Binding-site contacts:
Ligand atom C1 contacts residue ASN36 of chain 1.B at 1.4 Å.
Ligand atom C8 contacts residue ASN36 of chain 1.B at 3.2 Å.
Ligand atom C7 contacts residue THR38 of chain 1.B at 4.1 Å.
Ligand atom C1 contacts residue GLU35 of chain 1.B at 4.4 Å.
Ligand atom O3 contacts residue GLU35 of chain 1.B at 3.2 Å (salt-bridge).
Ligand atom C5 contacts residue ASN36 of chain 1.B at 3.7 Å.
Ligand atom C7 contacts residue GLU35 of chain 1.B at 4.3 Å.
Ligand atom C7 contacts residue ASN36 of chain 1.B at 3.1 Å.
Ligand atom C3 contacts residue GLU35 of chain 1.B at 3.2 Å.
Ligand atom C1 contacts residue TYR23 of chain 1.B at 3.6 Å (hydrophobic).
Ligand atom C2 contacts residue GLU35 of chain 1.B at 3.9 Å.
Ligand atom C8 contacts residue THR38 of chain 1.B at 3.5 Å.
Ligand atom C4 contacts residue ASN36 of chain 1.B at 4.2 Å.
Ligand atom C8 contacts residue GLY34 of chain 1.B at 3.9 Å.
Ligand atom O5 contacts residue ASN36 of chain 1.B at 2.4 Å (h-bond).
Ligand atom O7 contacts residue ASN36 of chain 1.B at 3.1 Å (h-bond).
Ligand atom N2 contacts residue GLU35 of chain 1.B at 3.5 Å (salt-bridge).
Ligand atom O5 contacts residue TYR23 of chain 1.B at 4.1 Å.
Ligand atom C2 contacts residue ASN36 of chain 1.B at 2.5 Å.
Ligand atom O7 contacts residue THR38 of chain 1.B at 3.8 Å.
Ligand atom C8 contacts residue GLU35 of chain 1.B at 3.9 Å.
Ligand atom N2 contacts residue ASN36 of chain 1.B at 2.8 Å (h-bond).
Ligand atom C5 contacts residue TYR23 of chain 1.B at 4.3 Å (hydrophobic).
Ligand atom C3 contacts residue ASN36 of chain 1.B at 3.7 Å.

Sequence of chain 1.B:
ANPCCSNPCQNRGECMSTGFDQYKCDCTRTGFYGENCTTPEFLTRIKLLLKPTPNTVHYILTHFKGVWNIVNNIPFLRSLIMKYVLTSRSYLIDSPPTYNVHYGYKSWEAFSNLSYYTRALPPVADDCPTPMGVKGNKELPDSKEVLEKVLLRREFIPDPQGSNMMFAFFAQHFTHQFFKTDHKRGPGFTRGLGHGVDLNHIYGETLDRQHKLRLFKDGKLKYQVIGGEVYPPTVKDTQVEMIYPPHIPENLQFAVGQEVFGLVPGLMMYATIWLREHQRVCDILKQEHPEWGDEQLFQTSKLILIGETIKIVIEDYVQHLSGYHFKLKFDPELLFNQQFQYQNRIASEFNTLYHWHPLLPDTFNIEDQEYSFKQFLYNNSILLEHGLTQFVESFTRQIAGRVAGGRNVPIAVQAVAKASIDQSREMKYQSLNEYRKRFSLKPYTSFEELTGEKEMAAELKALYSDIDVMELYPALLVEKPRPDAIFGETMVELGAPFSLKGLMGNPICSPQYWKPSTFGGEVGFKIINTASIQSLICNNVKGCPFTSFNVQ

The protein below binds the small molecule below.
Small molecule (SMILES): CC(=O)N[C@@H]1[C@@H](O)[C@H](O)[C@@H](CO)O[C@H]1O